Binding-site contacts:
Ligand atom C1 contacts residue GLN28 of chain 1.K at 4.0 Å.
Ligand atom C6 contacts residue TYR36 of chain 1.K at 4.2 Å (hydrophobic).
Ligand atom C2 contacts residue ASP30 of chain 1.K at 3.2 Å.
Ligand atom O3 contacts residue TYR36 of chain 1.K at 3.9 Å.
Ligand atom O4 contacts residue GLN28 of chain 1.K at 4.3 Å.
Ligand atom C5 contacts residue GLN41 of chain 1.K at 4.3 Å.
Ligand atom O5 contacts residue GLN41 of chain 1.K at 3.9 Å.
Ligand atom C1 contacts residue ASN32 of chain 1.K at 3.8 Å.
Ligand atom C6 contacts residue VAL34 of chain 1.K at 4.1 Å (hydrophobic).
Ligand atom C4 contacts residue ASN29 of chain 1.K at 4.2 Å.
Ligand atom C4 contacts residue ASP30 of chain 1.K at 4.2 Å.
Ligand atom O3 contacts residue ASP30 of chain 1.K at 3.7 Å.
Ligand atom O2 contacts residue ASN32 of chain 1.K at 2.8 Å (h-bond).
Ligand atom O2 contacts residue ALA45 of chain 1.K at 3.8 Å.
Ligand atom C3 contacts residue ASN29 of chain 1.K at 3.8 Å.
Ligand atom O6 contacts residue GLN41 of chain 1.K at 2.9 Å (h-bond).
Ligand atom O5 contacts residue ASN32 of chain 1.K at 3.4 Å (h-bond).
Ligand atom C3 contacts residue GLN28 of chain 1.K at 3.6 Å.
Ligand atom C4 contacts residue GLN28 of chain 1.K at 4.1 Å.
Ligand atom O2 contacts residue VAL34 of chain 1.K at 4.3 Å.
Ligand atom C2 contacts residue TYR36 of chain 1.K at 4.0 Å (hydrophobic).
Ligand atom O4 contacts residue ASN29 of chain 1.K at 3.5 Å (h-bond).
Ligand atom O2 contacts residue ASP30 of chain 1.K at 2.7 Å (salt-bridge).
Ligand atom O4 contacts residue TYR36 of chain 1.K at 2.7 Å (h-bond).
Ligand atom C4 contacts residue VAL34 of chain 1.K at 4.3 Å (hydrophobic).
Ligand atom C1 contacts residue GLN41 of chain 1.K at 4.2 Å.
Ligand atom O2 contacts residue GLN28 of chain 1.K at 3.2 Å (h-bond).
Ligand atom C3 contacts residue GLN41 of chain 1.K at 4.1 Å.
Ligand atom C2 contacts residue ASN32 of chain 1.K at 3.9 Å.
Ligand atom C1 contacts residue TYR36 of chain 1.K at 4.0 Å (hydrophobic).
Ligand atom O4 contacts residue ASN39 of chain 1.K at 4.0 Å.
Ligand atom O6 contacts residue TYR36 of chain 1.K at 3.6 Å.
Ligand atom O3 contacts residue GLN28 of chain 1.K at 3.0 Å (h-bond).
Ligand atom O4 contacts residue ASP30 of chain 1.K at 3.5 Å.
Ligand atom C2 contacts residue GLN28 of chain 1.K at 3.6 Å.
Ligand atom O3 contacts residue ASN29 of chain 1.K at 2.7 Å (h-bond).
Ligand atom C3 contacts residue ASP30 of chain 1.K at 4.1 Å.
Ligand atom C5 contacts residue ASP30 of chain 1.K at 3.7 Å.
Ligand atom C6 contacts residue GLN41 of chain 1.K at 3.5 Å.
Ligand atom C4 contacts residue TYR36 of chain 1.K at 3.5 Å (hydrophobic).

Sequence of chain 1.K:
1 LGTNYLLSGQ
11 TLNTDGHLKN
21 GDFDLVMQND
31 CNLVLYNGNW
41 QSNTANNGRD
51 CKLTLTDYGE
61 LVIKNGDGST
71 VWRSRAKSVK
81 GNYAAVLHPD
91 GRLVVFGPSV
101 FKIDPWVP

This protein binds this small molecule.
Small molecule (SMILES): OC[C@H]1O[C@H](OC[C@H]2O[C@H](O)[C@@H](O)[C@@H](O[C@H]3O[C@H](CO)[C@@H](O)[C@H](O)[C@@H]3O)[C@@H]2O)[C@@H](O)[C@@H](O)[C@@H]1O